Sequence of chain 8.C:
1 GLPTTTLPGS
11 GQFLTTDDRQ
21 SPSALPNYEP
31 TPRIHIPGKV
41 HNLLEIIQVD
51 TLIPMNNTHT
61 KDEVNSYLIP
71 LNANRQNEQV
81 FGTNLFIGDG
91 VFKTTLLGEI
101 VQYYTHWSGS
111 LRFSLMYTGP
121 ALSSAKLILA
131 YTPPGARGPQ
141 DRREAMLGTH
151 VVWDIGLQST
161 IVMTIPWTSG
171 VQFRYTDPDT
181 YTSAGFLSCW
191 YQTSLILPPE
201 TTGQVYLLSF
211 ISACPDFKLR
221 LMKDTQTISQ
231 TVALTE

Binding-site contacts:
Ligand atom O1B contacts residue ILE104 of chain 7.A at 3.8 Å.
Ligand atom C5B contacts residue MET224 of chain 7.A at 3.5 Å (hydrophobic).
Ligand atom C2B contacts residue VAL188 of chain 7.A at 3.7 Å (hydrophobic).
Ligand atom N2 contacts residue ASN219 of chain 7.A at 3.6 Å.
Ligand atom C2A contacts residue MET224 of chain 7.A at 3.4 Å (hydrophobic).
Ligand atom C5 contacts residue LEU106 of chain 7.A at 3.7 Å (hydrophobic).
Ligand atom C5C contacts residue VAL191 of chain 7.A at 3.9 Å (hydrophobic).
Ligand atom C3C contacts residue TYR128 of chain 7.A at 3.4 Å (hydrophobic).
Ligand atom C3B contacts residue TYR152 of chain 7.A at 3.7 Å (hydrophobic).
Ligand atom C31 contacts residue TYR197 of chain 7.A at 3.9 Å (hydrophobic).
Ligand atom CL1 contacts residue ILE104 of chain 7.A at 3.5 Å.
Ligand atom C4A contacts residue PRO174 of chain 7.A at 3.3 Å (hydrophobic).
Ligand atom N3A contacts residue PHE186 of chain 7.A at 3.9 Å.
Ligand atom O1A contacts residue PHE186 of chain 7.A at 2.8 Å.
Ligand atom C5B contacts residue PHE186 of chain 7.A at 3.5 Å (hydrophobic).
Ligand atom C4C contacts residue VAL191 of chain 7.A at 3.5 Å (hydrophobic).
Ligand atom C5A contacts residue ALA150 of chain 7.A at 3.9 Å (hydrophobic).
Ligand atom O1A contacts residue MET224 of chain 7.A at 2.8 Å.
Ligand atom CL1 contacts residue TYR128 of chain 7.A at 3.3 Å.
Ligand atom C4B contacts residue PHE186 of chain 7.A at 3.4 Å (hydrophobic).
Ligand atom C5A contacts residue PHE186 of chain 7.A at 3.4 Å (hydrophobic).
Ligand atom C5C contacts residue VAL188 of chain 7.A at 3.9 Å (hydrophobic).
Ligand atom C2B contacts residue TYR152 of chain 7.A at 3.8 Å (hydrophobic).
Ligand atom C5A contacts residue VAL176 of chain 7.A at 3.2 Å (hydrophobic).
Ligand atom C4C contacts residue VAL188 of chain 7.A at 3.9 Å (hydrophobic).
Ligand atom C1B contacts residue VAL188 of chain 7.A at 3.9 Å (hydrophobic).
Ligand atom C4 contacts residue LEU106 of chain 7.A at 3.6 Å (hydrophobic).
Ligand atom N3A contacts residue PRO174 of chain 7.A at 3.7 Å.
Ligand atom C2C contacts residue TYR128 of chain 7.A at 3.8 Å (hydrophobic).
Ligand atom O1 contacts residue MET221 of chain 7.A at 3.2 Å (h-bond).
Ligand atom C5C contacts residue TYR152 of chain 7.A at 3.9 Å (hydrophobic).
Ligand atom C6B contacts residue TYR128 of chain 7.A at 3.8 Å (hydrophobic).
Ligand atom C4B contacts residue MET224 of chain 7.A at 3.8 Å (hydrophobic).
Ligand atom C1C contacts residue LEU106 of chain 7.A at 3.5 Å (hydrophobic).
Ligand atom C4B contacts residue TYR152 of chain 7.A at 3.8 Å (hydrophobic).
Ligand atom N3A contacts residue ALA24 of chain 7.C at 3.6 Å.
Ligand atom C1C contacts residue TYR128 of chain 7.A at 3.7 Å (hydrophobic).
Ligand atom C2A contacts residue PHE186 of chain 7.A at 3.2 Å (hydrophobic).
Ligand atom C5A contacts residue MET224 of chain 7.A at 3.5 Å (hydrophobic).
Ligand atom C2C contacts residue TYR197 of chain 7.A at 3.8 Å (hydrophobic).

Sequence of chain 7.C:
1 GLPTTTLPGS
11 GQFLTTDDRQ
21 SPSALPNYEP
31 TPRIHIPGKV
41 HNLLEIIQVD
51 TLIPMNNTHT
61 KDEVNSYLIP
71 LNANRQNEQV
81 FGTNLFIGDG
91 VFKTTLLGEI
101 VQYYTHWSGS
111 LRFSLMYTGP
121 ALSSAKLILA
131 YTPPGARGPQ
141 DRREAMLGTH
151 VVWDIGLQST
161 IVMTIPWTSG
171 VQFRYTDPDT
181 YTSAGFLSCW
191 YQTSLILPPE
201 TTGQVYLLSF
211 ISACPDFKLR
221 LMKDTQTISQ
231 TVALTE

Sequence of chain 7.A:
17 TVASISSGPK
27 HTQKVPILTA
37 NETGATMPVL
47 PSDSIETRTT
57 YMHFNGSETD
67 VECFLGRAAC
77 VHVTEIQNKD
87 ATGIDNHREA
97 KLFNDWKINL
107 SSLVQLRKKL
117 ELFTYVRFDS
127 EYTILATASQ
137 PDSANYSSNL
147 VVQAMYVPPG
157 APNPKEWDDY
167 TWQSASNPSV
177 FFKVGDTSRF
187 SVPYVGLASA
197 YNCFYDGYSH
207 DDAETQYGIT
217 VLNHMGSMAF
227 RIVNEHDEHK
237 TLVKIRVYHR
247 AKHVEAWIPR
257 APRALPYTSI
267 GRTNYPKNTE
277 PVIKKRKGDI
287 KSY

The protein below binds the small molecule below.
Small molecule (SMILES): Cc1cc(CCCCCOc2ccc(C3=NCCO3)cc2Cl)on1